A protein and the small-molecule ligand that binds it are described below.
Small molecule (SMILES): CC(=O)N[C@@H]1[C@@H](O)[C@H](O)[C@@H](CO)O[C@H]1O

Sequence of chain 1.D:
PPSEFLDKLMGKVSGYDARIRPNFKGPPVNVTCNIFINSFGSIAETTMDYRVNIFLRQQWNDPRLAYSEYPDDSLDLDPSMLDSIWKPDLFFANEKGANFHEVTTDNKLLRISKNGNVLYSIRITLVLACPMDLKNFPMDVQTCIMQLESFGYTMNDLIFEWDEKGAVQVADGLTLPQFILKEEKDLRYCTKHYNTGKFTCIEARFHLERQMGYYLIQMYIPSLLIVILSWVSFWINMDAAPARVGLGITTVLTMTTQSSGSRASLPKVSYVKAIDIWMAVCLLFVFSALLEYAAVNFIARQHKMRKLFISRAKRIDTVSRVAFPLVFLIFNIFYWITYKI

Binding-site contacts:
Ligand atom C2 contacts residue ASN62 of chain 1.D at 2.4 Å.
Ligand atom C7 contacts residue ASN62 of chain 1.D at 3.5 Å.
Ligand atom C4 contacts residue ASN62 of chain 1.D at 4.1 Å.
Ligand atom O5 contacts residue ASN62 of chain 1.D at 2.3 Å (h-bond).
Ligand atom C1 contacts residue ASN62 of chain 1.D at 1.4 Å.
Ligand atom C5 contacts residue PRO60 of chain 1.D at 4.0 Å (hydrophobic).
Ligand atom O6 contacts residue ASN55 of chain 1.D at 3.0 Å (h-bond).
Ligand atom N2 contacts residue ASN62 of chain 1.D at 2.9 Å (h-bond).
Ligand atom C5 contacts residue ASN62 of chain 1.D at 3.6 Å.
Ligand atom O5 contacts residue VAL61 of chain 1.D at 4.4 Å.
Ligand atom C8 contacts residue ASN62 of chain 1.D at 3.6 Å.
Ligand atom O7 contacts residue ASN62 of chain 1.D at 4.4 Å.
Ligand atom C6 contacts residue PRO60 of chain 1.D at 3.8 Å (hydrophobic).
Ligand atom O6 contacts residue PRO60 of chain 1.D at 3.6 Å (h-bond).
Ligand atom C6 contacts residue ASN55 of chain 1.D at 4.0 Å.
Ligand atom O5 contacts residue PRO60 of chain 1.D at 3.2 Å (h-bond).
Ligand atom C4 contacts residue PRO60 of chain 1.D at 4.5 Å (hydrophobic).
Ligand atom C1 contacts residue PRO60 of chain 1.D at 4.1 Å (hydrophobic).
Ligand atom C3 contacts residue ASN62 of chain 1.D at 3.7 Å.
Ligand atom O6 contacts residue PRO59 of chain 1.D at 4.0 Å.